Sequence of chain 1.K:
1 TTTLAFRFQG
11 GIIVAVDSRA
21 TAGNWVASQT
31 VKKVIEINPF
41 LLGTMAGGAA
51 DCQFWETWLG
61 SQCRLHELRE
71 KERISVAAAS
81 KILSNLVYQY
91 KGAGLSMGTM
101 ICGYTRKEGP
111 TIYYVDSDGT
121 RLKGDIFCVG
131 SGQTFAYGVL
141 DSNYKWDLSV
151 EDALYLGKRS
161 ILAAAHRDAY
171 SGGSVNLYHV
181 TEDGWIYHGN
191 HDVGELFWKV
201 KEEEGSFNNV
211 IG

Binding-site contacts:
Ligand atom C21 contacts residue THR21 of chain 1.K at 4.1 Å.
Ligand atom C4 contacts residue THR1 of chain 1.K at 2.4 Å.
Ligand atom O26 contacts residue ALA22 of chain 1.K at 4.2 Å.
Ligand atom O3 contacts residue ALA46 of chain 1.K at 3.3 Å.
Ligand atom C1 contacts residue GLY47 of chain 1.K at 4.2 Å.
Ligand atom C7 contacts residue MET45 of chain 1.K at 3.8 Å (hydrophobic).
Ligand atom C7 contacts residue LYS33 of chain 1.K at 4.1 Å.
Ligand atom C7 contacts residue GLY47 of chain 1.K at 4.0 Å.
Ligand atom C11 contacts residue THR21 of chain 1.K at 4.3 Å.
Ligand atom O3 contacts residue THR1 of chain 1.K at 2.2 Å (h-bond).
Ligand atom C42 contacts residue ALA22 of chain 1.K at 4.3 Å (hydrophobic).
Ligand atom C5 contacts residue THR1 of chain 1.K at 2.9 Å.
Ligand atom C6 contacts residue THR1 of chain 1.K at 4.3 Å.
Ligand atom C11 contacts residue THR1 of chain 1.K at 4.1 Å.
Ligand atom C9 contacts residue THR1 of chain 1.K at 2.6 Å.
Ligand atom O12 contacts residue ALA20 of chain 1.K at 3.6 Å.
Ligand atom O27 contacts residue ALA22 of chain 1.K at 4.2 Å.
Ligand atom N20 contacts residue THR21 of chain 1.K at 3.1 Å (h-bond).
Ligand atom C7 contacts residue THR1 of chain 1.K at 3.2 Å.
Ligand atom C23 contacts residue THR21 of chain 1.K at 3.9 Å.
Ligand atom C5 contacts residue ARG19 of chain 1.K at 4.2 Å.
Ligand atom O3 contacts residue GLY47 of chain 1.K at 3.1 Å (h-bond).
Ligand atom C6 contacts residue GLY47 of chain 1.K at 4.3 Å.
Ligand atom O19 contacts residue GLY47 of chain 1.K at 4.2 Å.
Ligand atom C24 contacts residue THR21 of chain 1.K at 4.2 Å.
Ligand atom C42 contacts residue ALA27 of chain 1.K at 4.1 Å (hydrophobic).
Ligand atom C1 contacts residue THR1 of chain 1.K at 1.3 Å.
Ligand atom C22 contacts residue THR21 of chain 1.K at 4.3 Å.
Ligand atom C1 contacts residue ALA46 of chain 1.K at 4.3 Å (hydrophobic).
Ligand atom C14 contacts residue THR21 of chain 1.K at 3.4 Å.
Ligand atom C23 contacts residue ALA22 of chain 1.K at 3.7 Å (hydrophobic).
Ligand atom C5 contacts residue LYS33 of chain 1.K at 4.1 Å.
Ligand atom C6 contacts residue ALA20 of chain 1.K at 4.2 Å (hydrophobic).
Ligand atom O10 contacts residue THR1 of chain 1.K at 2.9 Å (h-bond).
Ligand atom O12 contacts residue ARG19 of chain 1.K at 4.3 Å.
Ligand atom C1 contacts residue LYS33 of chain 1.K at 4.0 Å.
Ligand atom C4 contacts residue GLY47 of chain 1.K at 4.0 Å.
Ligand atom O12 contacts residue THR21 of chain 1.K at 3.1 Å (h-bond).
Ligand atom C17 contacts residue THR21 of chain 1.K at 4.2 Å.
Ligand atom C18 contacts residue THR21 of chain 1.K at 3.7 Å.

The protein below binds the small molecule below.
Small molecule (SMILES): CC[C@H](C)[C@H](NC(=O)[C@@H](NC(=O)[C@H](O)[C@@H](C=O)C(C)C)C(C)C)C(=O)O